This protein binds this small molecule.
Small molecule (SMILES): CC[C@H](C)[C@H](NC(=O)[C@H](CC(C)C)NC(=O)[C@H](CO)NC(=O)CNC(=O)[C@@H](NC(=O)[C@@H](N)[C@@H](C)O)C(C)C)C(=O)N[C@H](C=O)CCC(N)=O

Sequence of chain 14.B:
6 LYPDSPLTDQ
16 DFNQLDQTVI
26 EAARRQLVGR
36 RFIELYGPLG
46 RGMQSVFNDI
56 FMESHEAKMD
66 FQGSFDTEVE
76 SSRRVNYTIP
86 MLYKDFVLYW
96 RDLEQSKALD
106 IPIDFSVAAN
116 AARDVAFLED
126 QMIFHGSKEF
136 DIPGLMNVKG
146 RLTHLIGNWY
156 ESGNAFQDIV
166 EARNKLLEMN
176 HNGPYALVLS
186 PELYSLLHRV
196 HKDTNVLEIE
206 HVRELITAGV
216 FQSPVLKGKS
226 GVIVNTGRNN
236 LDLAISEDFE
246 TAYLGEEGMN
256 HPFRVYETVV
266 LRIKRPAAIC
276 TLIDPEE

Binding-site contacts:
Ligand atom O contacts residue ARG35 of chain 14.B at 2.7 Å (salt-bridge).
Ligand atom C contacts residue ARG29 of chain 14.B at 3.9 Å.
Ligand atom C contacts residue ASP243 of chain 14.B at 3.5 Å.
Ligand atom CG2 contacts residue ARG36 of chain 14.B at 4.1 Å.
Ligand atom CA contacts residue ARG29 of chain 14.B at 3.8 Å.
Ligand atom CD contacts residue ARG36 of chain 14.B at 3.7 Å.
Ligand atom O contacts residue GLU39 of chain 14.B at 3.0 Å (salt-bridge).
Ligand atom OE1 contacts residue GLU39 of chain 14.B at 3.1 Å (salt-bridge).
Ligand atom CA contacts residue ASP243 of chain 14.B at 3.5 Å.
Ligand atom CG1 contacts residue ASP243 of chain 14.B at 3.2 Å.
Ligand atom O contacts residue ILE25 of chain 14.B at 3.8 Å.
Ligand atom CD2 contacts residue LEU40 of chain 14.B at 4.1 Å (hydrophobic).
Ligand atom CB contacts residue ARG36 of chain 14.B at 3.4 Å.
Ligand atom CD1 contacts residue ARG36 of chain 14.B at 3.6 Å.
Ligand atom CD contacts residue GLU39 of chain 14.B at 3.2 Å.
Ligand atom CB contacts residue ASP243 of chain 14.B at 4.0 Å.
Ligand atom C contacts residue GLU39 of chain 14.B at 3.6 Å.
Ligand atom C contacts residue ASP243 of chain 14.B at 3.8 Å.
Ligand atom OE1 contacts residue PHE37 of chain 14.B at 3.7 Å.
Ligand atom CG2 contacts residue PRO43 of chain 14.B at 3.8 Å (hydrophobic).
Ligand atom O contacts residue PRO43 of chain 14.B at 3.8 Å.
Ligand atom O contacts residue ASP243 of chain 14.B at 4.1 Å.
Ligand atom N contacts residue ARG35 of chain 14.B at 4.0 Å.
Ligand atom CG2 contacts residue ARG35 of chain 14.B at 3.4 Å.
Ligand atom O contacts residue ARG29 of chain 14.B at 3.2 Å (salt-bridge).
Ligand atom CA contacts residue ASP243 of chain 14.B at 3.6 Å.
Ligand atom O contacts residue ARG35 of chain 14.B at 4.0 Å.
Ligand atom N contacts residue PRO43 of chain 14.B at 4.0 Å.
Ligand atom N contacts residue ASP243 of chain 14.B at 3.2 Å (salt-bridge).
Ligand atom CD1 contacts residue ARG35 of chain 14.B at 4.0 Å.
Ligand atom CD1 contacts residue ARG29 of chain 14.B at 3.5 Å.
Ligand atom CA contacts residue ARG29 of chain 14.B at 4.1 Å.
Ligand atom CD1 contacts residue LEU40 of chain 14.B at 3.6 Å (hydrophobic).
Ligand atom C contacts residue ARG35 of chain 14.B at 3.9 Å.
Ligand atom OE1 contacts residue ARG36 of chain 14.B at 2.9 Å (salt-bridge).
Ligand atom N contacts residue ASP243 of chain 14.B at 2.6 Å (salt-bridge).
Ligand atom CG1 contacts residue ARG36 of chain 14.B at 4.0 Å.
Ligand atom NE2 contacts residue GLU39 of chain 14.B at 2.9 Å (salt-bridge).
Ligand atom CG contacts residue ARG36 of chain 14.B at 3.8 Å.
Ligand atom N contacts residue ARG29 of chain 14.B at 4.2 Å.